This protein binds this small molecule.
Small molecule (SMILES): O=C(O)CCCCCCCCC#Cc1ccc2c(c1)C[C@@H](Nc1nc(-c3cccnc3)nc3ccccc13)C2

Binding-site contacts:
Ligand atom C33 contacts residue GLN284 of chain 1.C at 3.6 Å.
Ligand atom N37 contacts residue GLN284 of chain 1.C at 3.4 Å.
Ligand atom C4 contacts residue SER242 of chain 1.D at 3.2 Å.
Ligand atom N22 contacts residue SER345 of chain 1.C at 2.8 Å (h-bond).
Ligand atom C38 contacts residue GLN284 of chain 1.C at 3.5 Å.
Ligand atom C19 contacts residue PHE347 of chain 1.D at 3.8 Å (hydrophobic).
Ligand atom C7 contacts residue PHE316 of chain 1.C at 3.7 Å (hydrophobic).
Ligand atom C8 contacts residue PRO245 of chain 1.D at 3.7 Å (hydrophobic).
Ligand atom C31 contacts residue TYR313 of chain 1.C at 3.6 Å (hydrophobic).
Ligand atom C5 contacts residue LYS346 of chain 1.C at 3.3 Å.
Ligand atom C28 contacts residue GLU235 of chain 1.C at 3.6 Å.
Ligand atom C2 contacts residue LYS346 of chain 1.C at 1.3 Å.
Ligand atom C28 contacts residue TYR313 of chain 1.C at 3.5 Å (hydrophobic).
Ligand atom C12 contacts residue TRP348 of chain 1.C at 3.6 Å (hydrophobic).
Ligand atom C21 contacts residue PHE347 of chain 1.D at 3.5 Å (hydrophobic).
Ligand atom O1 contacts residue LYS346 of chain 1.C at 2.2 Å (salt-bridge).
Ligand atom C35 contacts residue SER237 of chain 1.C at 3.6 Å.
Ligand atom C17 contacts residue TYR313 of chain 1.C at 3.8 Å (hydrophobic).
Ligand atom C36 contacts residue SER237 of chain 1.C at 3.6 Å.
Ligand atom O1 contacts residue PHE316 of chain 1.C at 3.5 Å.
Ligand atom C31 contacts residue SER345 of chain 1.C at 3.5 Å.
Ligand atom C23 contacts residue TYR313 of chain 1.C at 3.7 Å (hydrophobic).
Ligand atom C32 contacts residue TYR313 of chain 1.C at 3.8 Å (hydrophobic).
Ligand atom C29 contacts residue GLU340 of chain 1.C at 3.6 Å.
Ligand atom C27 contacts residue GLU235 of chain 1.C at 3.7 Å.
Ligand atom C27 contacts residue TYR313 of chain 1.C at 3.5 Å (hydrophobic).
Ligand atom N37 contacts residue LEU314 of chain 1.C at 3.6 Å.
Ligand atom C30 contacts residue TYR313 of chain 1.C at 3.6 Å (hydrophobic).
Ligand atom C34 contacts residue GLU235 of chain 1.C at 3.1 Å.
Ligand atom C25 contacts residue GLU235 of chain 1.C at 3.8 Å.
Ligand atom C4 contacts residue LYS346 of chain 1.C at 3.2 Å.
Ligand atom C5 contacts residue SER242 of chain 1.D at 3.8 Å.
Ligand atom C29 contacts residue TYR313 of chain 1.C at 3.5 Å (hydrophobic).
Ligand atom N26 contacts residue TYR313 of chain 1.C at 3.6 Å.
Ligand atom C18 contacts residue SER345 of chain 1.C at 3.5 Å.
Ligand atom C19 contacts residue SER345 of chain 1.C at 3.5 Å.
Ligand atom N26 contacts residue GLU235 of chain 1.C at 2.9 Å (salt-bridge).
Ligand atom C11 contacts residue TRP348 of chain 1.C at 3.5 Å (hydrophobic).
Ligand atom C3 contacts residue LYS346 of chain 1.C at 2.4 Å.
Ligand atom N24 contacts residue TYR313 of chain 1.C at 3.7 Å.

Sequence of chain 1.C:
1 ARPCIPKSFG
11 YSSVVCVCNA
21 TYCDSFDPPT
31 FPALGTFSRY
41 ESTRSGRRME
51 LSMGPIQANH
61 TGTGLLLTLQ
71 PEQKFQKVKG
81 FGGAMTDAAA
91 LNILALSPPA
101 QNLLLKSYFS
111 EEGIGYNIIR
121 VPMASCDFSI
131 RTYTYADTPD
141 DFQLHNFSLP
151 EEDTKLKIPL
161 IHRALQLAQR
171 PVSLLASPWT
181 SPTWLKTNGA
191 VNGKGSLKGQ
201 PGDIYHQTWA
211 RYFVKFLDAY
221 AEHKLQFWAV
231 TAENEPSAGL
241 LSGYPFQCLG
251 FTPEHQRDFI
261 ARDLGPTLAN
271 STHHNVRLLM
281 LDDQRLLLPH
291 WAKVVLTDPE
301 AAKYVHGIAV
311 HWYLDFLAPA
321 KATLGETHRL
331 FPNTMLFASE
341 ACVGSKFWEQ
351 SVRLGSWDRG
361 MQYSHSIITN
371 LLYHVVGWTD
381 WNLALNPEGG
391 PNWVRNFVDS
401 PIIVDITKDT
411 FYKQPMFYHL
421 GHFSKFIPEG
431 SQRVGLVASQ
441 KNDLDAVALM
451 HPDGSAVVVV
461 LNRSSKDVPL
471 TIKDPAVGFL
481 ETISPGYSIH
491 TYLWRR

Sequence of chain 1.D:
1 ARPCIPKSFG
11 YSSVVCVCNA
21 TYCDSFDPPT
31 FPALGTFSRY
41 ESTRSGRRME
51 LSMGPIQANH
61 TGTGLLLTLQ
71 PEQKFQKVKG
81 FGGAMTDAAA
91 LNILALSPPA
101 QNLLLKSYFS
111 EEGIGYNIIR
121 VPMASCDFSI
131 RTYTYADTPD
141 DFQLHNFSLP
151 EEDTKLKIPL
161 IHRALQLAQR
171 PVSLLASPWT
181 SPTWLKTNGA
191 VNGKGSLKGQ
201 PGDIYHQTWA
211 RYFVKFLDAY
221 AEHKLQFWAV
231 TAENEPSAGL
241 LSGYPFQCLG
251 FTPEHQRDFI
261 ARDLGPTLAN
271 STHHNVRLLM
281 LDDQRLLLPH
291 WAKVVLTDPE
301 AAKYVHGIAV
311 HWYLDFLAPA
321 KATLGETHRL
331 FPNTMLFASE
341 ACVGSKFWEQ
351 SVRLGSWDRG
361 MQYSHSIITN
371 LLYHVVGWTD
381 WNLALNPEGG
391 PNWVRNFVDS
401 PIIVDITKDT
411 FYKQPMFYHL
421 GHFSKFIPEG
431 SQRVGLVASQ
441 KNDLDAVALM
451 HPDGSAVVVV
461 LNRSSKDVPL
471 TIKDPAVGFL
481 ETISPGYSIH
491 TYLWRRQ